A small-molecule ligand and the protein it binds are described below.
Small molecule (SMILES): NS(=O)(=O)c1cc2c(cc1Cl)N[C@H]([C@H]1C[C@H]3C=C[C@@H]1C3)NS2(=O)=O

Sequence of chain 1.B:
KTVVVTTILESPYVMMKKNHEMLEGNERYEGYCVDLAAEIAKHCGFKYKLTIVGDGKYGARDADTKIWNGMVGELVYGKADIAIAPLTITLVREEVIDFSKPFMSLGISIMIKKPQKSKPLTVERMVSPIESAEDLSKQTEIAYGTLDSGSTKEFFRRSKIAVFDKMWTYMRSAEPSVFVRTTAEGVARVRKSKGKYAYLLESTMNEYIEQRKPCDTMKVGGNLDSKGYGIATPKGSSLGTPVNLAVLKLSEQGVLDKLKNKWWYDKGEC

Binding-site contacts:
Ligand atom S1 contacts residue SER518 of chain 1.B at 3.9 Å.
Ligand atom N1 contacts residue PRO515 of chain 1.B at 2.7 Å (h-bond).
Ligand atom C8 contacts residue SER750 of chain 1.C at 3.8 Å.
Ligand atom C8 contacts residue PRO515 of chain 1.B at 3.3 Å (hydrophobic).
Ligand atom N2 contacts residue SER775 of chain 1.B at 2.8 Å (h-bond).
Ligand atom N3 contacts residue SER750 of chain 1.C at 3.7 Å.
Ligand atom C4 contacts residue GLY752 of chain 1.C at 3.2 Å.
Ligand atom C7 contacts residue ILE502 of chain 1.C at 3.8 Å (hydrophobic).
Ligand atom N2 contacts residue PRO515 of chain 1.B at 3.4 Å (h-bond).
Ligand atom O4 contacts residue MET517 of chain 1.B at 3.6 Å.
Ligand atom O3 contacts residue SER518 of chain 1.B at 2.9 Å (h-bond).
Ligand atom C11 contacts residue MET517 of chain 1.B at 3.6 Å (hydrophobic).
Ligand atom O1 contacts residue SER518 of chain 1.B at 3.5 Å (h-bond).
Ligand atom C3 contacts residue GLY752 of chain 1.C at 3.5 Å.
Ligand atom O2 contacts residue PRO515 of chain 1.B at 3.4 Å.
Ligand atom C4 contacts residue ILE502 of chain 1.C at 3.6 Å (hydrophobic).
Ligand atom C3 contacts residue LYS751 of chain 1.C at 3.9 Å.
Ligand atom N2 contacts residue SER750 of chain 1.C at 3.6 Å (h-bond).
Ligand atom C3 contacts residue PRO515 of chain 1.C at 3.6 Å (hydrophobic).
Ligand atom C7 contacts residue LYS514 of chain 1.B at 3.7 Å.
Ligand atom O2 contacts residue SER518 of chain 1.B at 3.2 Å (h-bond).
Ligand atom C4 contacts residue LYS751 of chain 1.C at 3.7 Å.
Ligand atom C6 contacts residue SER775 of chain 1.B at 3.8 Å.
Ligand atom C13 contacts residue PHE516 of chain 1.B at 3.7 Å (hydrophobic).
Ligand atom S1 contacts residue PRO515 of chain 1.B at 3.7 Å.
Ligand atom C2 contacts residue PRO515 of chain 1.B at 3.7 Å (hydrophobic).
Ligand atom C11 contacts residue SER518 of chain 1.B at 3.3 Å.
Ligand atom C14 contacts residue SER775 of chain 1.B at 3.3 Å.
Ligand atom O2 contacts residue MET517 of chain 1.B at 3.3 Å.
Ligand atom C10 contacts residue SER750 of chain 1.C at 3.8 Å.
Ligand atom C7 contacts residue LEU772 of chain 1.B at 3.6 Å (hydrophobic).
Ligand atom C12 contacts residue MET517 of chain 1.B at 3.9 Å (hydrophobic).
Ligand atom O1 contacts residue LYS751 of chain 1.C at 3.8 Å.
Ligand atom C5 contacts residue ILE502 of chain 1.C at 3.6 Å (hydrophobic).
Ligand atom O3 contacts residue MET517 of chain 1.B at 3.6 Å.
Ligand atom CL contacts residue LEU780 of chain 1.B at 3.4 Å.
Ligand atom C10 contacts residue SER775 of chain 1.B at 3.5 Å.
Ligand atom C1 contacts residue PRO515 of chain 1.B at 3.3 Å (hydrophobic).
Ligand atom CL contacts residue ASP781 of chain 1.B at 3.0 Å.
Ligand atom C12 contacts residue PHE516 of chain 1.B at 3.8 Å (hydrophobic).

Sequence of chain 1.C:
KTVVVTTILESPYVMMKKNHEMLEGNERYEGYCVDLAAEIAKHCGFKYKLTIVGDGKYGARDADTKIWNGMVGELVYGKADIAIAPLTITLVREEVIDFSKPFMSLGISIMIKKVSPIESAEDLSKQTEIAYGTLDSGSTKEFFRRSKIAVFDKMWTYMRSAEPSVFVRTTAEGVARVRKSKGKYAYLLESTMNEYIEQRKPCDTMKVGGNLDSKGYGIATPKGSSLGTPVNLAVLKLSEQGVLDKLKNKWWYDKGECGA